Binding-site contacts:
Ligand atom C8 contacts residue THR646 of chain 1.A at 2.9 Å.
Ligand atom O5 contacts residue ASN532 of chain 1.A at 2.5 Å (h-bond).
Ligand atom C2 contacts residue ASN532 of chain 1.A at 2.3 Å.
Ligand atom O6 contacts residue MET567 of chain 1.A at 4.4 Å.
Ligand atom C7 contacts residue ASN532 of chain 1.A at 3.1 Å.
Ligand atom O7 contacts residue THR646 of chain 1.A at 4.1 Å.
Ligand atom C4 contacts residue ASN532 of chain 1.A at 4.1 Å.
Ligand atom C3 contacts residue ASN532 of chain 1.A at 3.7 Å.
Ligand atom C8 contacts residue ASN532 of chain 1.A at 4.3 Å.
Ligand atom C5 contacts residue ASN532 of chain 1.A at 3.8 Å.
Ligand atom C1 contacts residue ASN532 of chain 1.A at 1.4 Å.
Ligand atom O7 contacts residue ASN532 of chain 1.A at 3.0 Å (h-bond).
Ligand atom N2 contacts residue ASN532 of chain 1.A at 2.8 Å (h-bond).
Ligand atom C7 contacts residue THR646 of chain 1.A at 3.9 Å.

The small molecule below binds the protein below.
Small molecule (SMILES): CC(=O)N[C@@H]1[C@@H](O)[C@H](O)[C@@H](CO)O[C@H]1O

Sequence of chain 1.A:
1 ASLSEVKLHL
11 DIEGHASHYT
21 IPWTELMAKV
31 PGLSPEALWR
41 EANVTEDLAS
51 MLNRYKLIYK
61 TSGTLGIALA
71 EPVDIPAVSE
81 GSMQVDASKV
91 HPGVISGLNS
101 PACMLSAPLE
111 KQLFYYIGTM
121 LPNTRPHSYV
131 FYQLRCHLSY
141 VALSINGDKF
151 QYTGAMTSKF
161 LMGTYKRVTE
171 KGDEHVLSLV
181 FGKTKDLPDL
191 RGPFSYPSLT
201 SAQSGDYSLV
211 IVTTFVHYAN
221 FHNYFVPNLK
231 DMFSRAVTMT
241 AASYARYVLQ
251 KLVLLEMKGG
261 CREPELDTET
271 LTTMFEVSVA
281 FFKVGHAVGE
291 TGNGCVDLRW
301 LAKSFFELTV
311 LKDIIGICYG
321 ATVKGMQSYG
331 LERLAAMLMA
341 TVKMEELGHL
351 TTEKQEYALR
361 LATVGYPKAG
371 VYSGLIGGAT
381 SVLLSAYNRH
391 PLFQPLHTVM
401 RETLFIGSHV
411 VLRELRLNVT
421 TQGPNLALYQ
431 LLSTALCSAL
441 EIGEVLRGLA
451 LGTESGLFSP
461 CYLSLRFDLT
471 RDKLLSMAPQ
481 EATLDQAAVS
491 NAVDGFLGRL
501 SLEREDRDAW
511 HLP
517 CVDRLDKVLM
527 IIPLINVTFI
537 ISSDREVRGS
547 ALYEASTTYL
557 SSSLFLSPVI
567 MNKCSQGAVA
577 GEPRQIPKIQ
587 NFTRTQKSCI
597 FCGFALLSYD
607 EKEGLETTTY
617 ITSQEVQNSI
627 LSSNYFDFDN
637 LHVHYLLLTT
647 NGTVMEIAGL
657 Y